Sequence of chain 1.I:
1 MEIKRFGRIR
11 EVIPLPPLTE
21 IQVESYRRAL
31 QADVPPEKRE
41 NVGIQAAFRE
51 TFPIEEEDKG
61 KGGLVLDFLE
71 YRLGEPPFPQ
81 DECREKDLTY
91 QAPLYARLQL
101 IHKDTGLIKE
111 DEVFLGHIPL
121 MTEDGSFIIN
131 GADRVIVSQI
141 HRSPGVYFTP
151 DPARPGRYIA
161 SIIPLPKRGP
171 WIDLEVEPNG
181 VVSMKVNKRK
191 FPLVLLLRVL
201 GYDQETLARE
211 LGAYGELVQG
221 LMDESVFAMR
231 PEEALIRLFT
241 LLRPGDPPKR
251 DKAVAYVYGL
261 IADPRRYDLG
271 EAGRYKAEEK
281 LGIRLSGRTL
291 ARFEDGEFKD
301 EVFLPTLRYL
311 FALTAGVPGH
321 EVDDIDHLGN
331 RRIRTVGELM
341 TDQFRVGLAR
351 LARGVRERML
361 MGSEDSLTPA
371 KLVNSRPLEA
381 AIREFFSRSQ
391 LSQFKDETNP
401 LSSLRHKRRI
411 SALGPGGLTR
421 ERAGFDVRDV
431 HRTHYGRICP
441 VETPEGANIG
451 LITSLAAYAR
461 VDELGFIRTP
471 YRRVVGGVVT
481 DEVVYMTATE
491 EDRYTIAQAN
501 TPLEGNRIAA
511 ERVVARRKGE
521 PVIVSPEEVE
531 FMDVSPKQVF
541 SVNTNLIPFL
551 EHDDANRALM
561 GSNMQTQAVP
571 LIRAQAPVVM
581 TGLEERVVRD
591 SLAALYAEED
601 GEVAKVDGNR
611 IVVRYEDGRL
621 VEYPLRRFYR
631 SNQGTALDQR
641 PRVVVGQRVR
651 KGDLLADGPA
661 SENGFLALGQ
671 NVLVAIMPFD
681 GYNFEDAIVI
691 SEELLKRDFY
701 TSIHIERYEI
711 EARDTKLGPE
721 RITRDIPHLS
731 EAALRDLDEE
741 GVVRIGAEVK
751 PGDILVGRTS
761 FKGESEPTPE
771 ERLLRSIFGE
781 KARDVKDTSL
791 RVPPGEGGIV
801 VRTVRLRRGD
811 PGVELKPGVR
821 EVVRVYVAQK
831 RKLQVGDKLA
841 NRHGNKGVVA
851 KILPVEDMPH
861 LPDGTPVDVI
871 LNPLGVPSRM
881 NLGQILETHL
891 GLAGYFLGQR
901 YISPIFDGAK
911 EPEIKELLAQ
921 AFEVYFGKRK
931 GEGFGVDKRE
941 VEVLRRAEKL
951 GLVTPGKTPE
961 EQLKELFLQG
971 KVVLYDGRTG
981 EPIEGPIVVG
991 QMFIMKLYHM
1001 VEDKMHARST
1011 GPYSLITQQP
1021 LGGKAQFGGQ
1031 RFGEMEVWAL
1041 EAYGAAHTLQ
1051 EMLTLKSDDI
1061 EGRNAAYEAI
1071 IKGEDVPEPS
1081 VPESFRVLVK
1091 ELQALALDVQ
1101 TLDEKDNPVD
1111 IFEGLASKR

Binding-site contacts:
Ligand atom O3G contacts residue ARG1029 of chain 1.J at 3.0 Å (salt-bridge).
Ligand atom C1' contacts residue ASN737 of chain 1.J at 3.8 Å.
Ligand atom O1G contacts residue MG1 of chain 1.U at 3.3 Å.
Ligand atom O3G contacts residue ARG879 of chain 1.I at 3.5 Å (salt-bridge).
Ligand atom O2G contacts residue ARG557 of chain 1.I at 3.7 Å.
Ligand atom O4' contacts residue ASN737 of chain 1.J at 3.7 Å.
Ligand atom O2A contacts residue ARG557 of chain 1.I at 3.2 Å (salt-bridge).
Ligand atom O4' contacts residue ARG704 of chain 1.J at 3.4 Å (salt-bridge).
Ligand atom C2 contacts residue PRO706 of chain 1.J at 3.3 Å (hydrophobic).
Ligand atom O2G contacts residue ARG1029 of chain 1.J at 3.6 Å (salt-bridge).
Ligand atom O1G contacts residue ARG1029 of chain 1.J at 3.1 Å (salt-bridge).
Ligand atom N1 contacts residue THR1088 of chain 1.J at 3.9 Å.
Ligand atom O3' contacts residue ASN737 of chain 1.J at 2.5 Å (h-bond).
Ligand atom PA contacts residue ARG557 of chain 1.I at 3.9 Å.
Ligand atom O2' contacts residue ARG704 of chain 1.J at 3.7 Å.
Ligand atom C2' contacts residue ASN737 of chain 1.J at 3.3 Å.
Ligand atom C3' contacts residue ASN737 of chain 1.J at 3.2 Å.
Ligand atom C2 contacts residue THR1088 of chain 1.J at 4.1 Å.
Ligand atom C1' contacts residue ARG704 of chain 1.J at 3.6 Å.
Ligand atom O2' contacts residue PRO706 of chain 1.J at 4.1 Å.
Ligand atom PG contacts residue ARG879 of chain 1.I at 4.2 Å.
Ligand atom O1A contacts residue ARG557 of chain 1.I at 3.7 Å.
Ligand atom O2' contacts residue ASN737 of chain 1.J at 2.6 Å (h-bond).
Ligand atom PG contacts residue ARG557 of chain 1.I at 3.8 Å.
Ligand atom PA contacts residue MG1 of chain 1.U at 3.3 Å.
Ligand atom O2G contacts residue ARG879 of chain 1.I at 3.6 Å.
Ligand atom PG contacts residue MG1 of chain 1.U at 3.0 Å.
Ligand atom PB contacts residue MG1 of chain 1.U at 3.2 Å.
Ligand atom C4' contacts residue ASN737 of chain 1.J at 3.7 Å.
Ligand atom O2B contacts residue MG1 of chain 1.U at 2.4 Å.
Ligand atom N3 contacts residue PRO706 of chain 1.J at 3.3 Å.
Ligand atom O3G contacts residue ARG557 of chain 1.I at 3.5 Å (salt-bridge).
Ligand atom O2G contacts residue SER878 of chain 1.I at 4.2 Å.
Ligand atom O1A contacts residue MG1 of chain 1.U at 2.1 Å.
Ligand atom O1G contacts residue ARG783 of chain 1.J at 3.9 Å.
Ligand atom O3G contacts residue MG1 of chain 1.U at 2.2 Å.
Ligand atom PG contacts residue ARG1029 of chain 1.J at 3.6 Å.
Ligand atom C3A contacts residue MG1 of chain 1.U at 3.5 Å.
Ligand atom O3B contacts residue ARG557 of chain 1.I at 3.5 Å (salt-bridge).
Ligand atom O3B contacts residue MG1 of chain 1.U at 3.2 Å.

The protein below binds the small molecule below.
Small molecule (SMILES): Nc1ncnc2c1ncn2[C@@H]1O[C@H](CO[P](=O)(O)C[P](=O)(O)OP(=O)(O)O)[C@@H](O)[C@H]1O

Sequence of chain 1.J:
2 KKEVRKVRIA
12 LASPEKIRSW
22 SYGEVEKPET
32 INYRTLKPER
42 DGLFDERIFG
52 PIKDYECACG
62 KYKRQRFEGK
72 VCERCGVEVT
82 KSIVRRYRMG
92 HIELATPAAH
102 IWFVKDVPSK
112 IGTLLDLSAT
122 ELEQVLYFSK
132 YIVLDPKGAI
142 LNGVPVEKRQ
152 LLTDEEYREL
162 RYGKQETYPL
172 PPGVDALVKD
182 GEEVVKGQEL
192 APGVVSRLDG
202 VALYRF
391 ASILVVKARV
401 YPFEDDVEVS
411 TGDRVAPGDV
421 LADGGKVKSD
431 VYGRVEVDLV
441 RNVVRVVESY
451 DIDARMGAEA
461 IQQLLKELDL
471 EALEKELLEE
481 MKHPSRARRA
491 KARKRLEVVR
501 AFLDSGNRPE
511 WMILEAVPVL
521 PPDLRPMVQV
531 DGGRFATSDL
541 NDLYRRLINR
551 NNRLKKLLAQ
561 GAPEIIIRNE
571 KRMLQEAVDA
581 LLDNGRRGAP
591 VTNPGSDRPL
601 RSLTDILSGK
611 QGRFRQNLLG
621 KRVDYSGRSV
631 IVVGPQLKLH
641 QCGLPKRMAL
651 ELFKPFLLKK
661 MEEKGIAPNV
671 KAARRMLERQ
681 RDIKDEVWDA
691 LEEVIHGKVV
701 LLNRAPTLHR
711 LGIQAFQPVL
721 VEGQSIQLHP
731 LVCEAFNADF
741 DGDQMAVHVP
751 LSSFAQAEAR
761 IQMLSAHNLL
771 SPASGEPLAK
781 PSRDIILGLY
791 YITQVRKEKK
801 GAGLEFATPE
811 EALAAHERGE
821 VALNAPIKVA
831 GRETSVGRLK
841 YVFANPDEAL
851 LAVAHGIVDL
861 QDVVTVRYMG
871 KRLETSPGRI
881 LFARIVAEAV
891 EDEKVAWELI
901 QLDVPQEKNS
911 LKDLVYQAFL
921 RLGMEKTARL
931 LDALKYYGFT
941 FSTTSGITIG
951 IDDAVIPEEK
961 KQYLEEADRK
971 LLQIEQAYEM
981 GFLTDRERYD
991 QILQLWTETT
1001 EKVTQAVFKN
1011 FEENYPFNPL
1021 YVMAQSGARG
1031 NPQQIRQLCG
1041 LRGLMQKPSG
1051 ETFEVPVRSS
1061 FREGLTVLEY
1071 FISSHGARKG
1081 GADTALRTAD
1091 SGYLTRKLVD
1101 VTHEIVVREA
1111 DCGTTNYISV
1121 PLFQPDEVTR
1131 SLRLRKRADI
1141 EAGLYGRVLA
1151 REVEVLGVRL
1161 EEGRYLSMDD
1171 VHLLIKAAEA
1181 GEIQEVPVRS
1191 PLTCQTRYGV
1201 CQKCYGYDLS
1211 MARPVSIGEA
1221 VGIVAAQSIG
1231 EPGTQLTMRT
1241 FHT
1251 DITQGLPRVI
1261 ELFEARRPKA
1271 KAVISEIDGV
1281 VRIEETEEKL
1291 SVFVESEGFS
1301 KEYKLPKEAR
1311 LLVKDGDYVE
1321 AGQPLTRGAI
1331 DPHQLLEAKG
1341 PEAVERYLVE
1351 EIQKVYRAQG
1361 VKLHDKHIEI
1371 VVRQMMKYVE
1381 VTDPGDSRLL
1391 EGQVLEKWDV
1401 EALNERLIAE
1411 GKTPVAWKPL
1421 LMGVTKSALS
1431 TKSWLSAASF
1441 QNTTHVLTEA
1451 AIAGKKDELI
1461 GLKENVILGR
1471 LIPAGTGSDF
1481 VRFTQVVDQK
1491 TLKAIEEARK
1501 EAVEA